The protein below binds the small molecule below.
Small molecule (SMILES): [H]/N=C(/N)c1ccc(CNC(=O)[C@@H]2Cc3ccc(cc3)NC(=O)CCN3CCN(CCC(=O)Nc4ccc(cc4)C[C@@H](NS(=O)(=O)NC4CCCCC4)C(=O)N2)CC3)cc1

Sequence of chain 1.A:
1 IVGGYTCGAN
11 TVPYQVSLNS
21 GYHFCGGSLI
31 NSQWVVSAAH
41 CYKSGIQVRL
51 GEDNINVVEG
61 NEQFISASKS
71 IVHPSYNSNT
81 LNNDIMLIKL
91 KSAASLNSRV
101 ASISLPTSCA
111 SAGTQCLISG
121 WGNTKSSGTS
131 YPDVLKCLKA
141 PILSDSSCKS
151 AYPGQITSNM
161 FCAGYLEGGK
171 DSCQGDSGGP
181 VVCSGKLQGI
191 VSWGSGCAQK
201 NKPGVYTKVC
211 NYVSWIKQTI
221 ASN

Binding-site contacts:
Ligand atom C4 contacts residue CYS173 of chain 1.A at 3.5 Å (hydrophobic).
Ligand atom O5 contacts residue TRP193 of chain 1.A at 3.1 Å.
Ligand atom C5 contacts residue CYS173 of chain 1.A at 3.6 Å (hydrophobic).
Ligand atom O3 contacts residue GLY196 of chain 1.A at 3.1 Å (h-bond).
Ligand atom N contacts residue SER192 of chain 1.A at 2.9 Å (h-bond).
Ligand atom C contacts residue SER192 of chain 1.A at 3.7 Å.
Ligand atom C10 contacts residue LEU81 of chain 1.A at 3.7 Å (hydrophobic).
Ligand atom C6 contacts residue SER172 of chain 1.A at 3.7 Å.
Ligand atom S contacts residue GLY194 of chain 1.A at 3.7 Å.
Ligand atom C30 contacts residue SER78 of chain 1.A at 3.8 Å.
Ligand atom C7 contacts residue SER172 of chain 1.A at 3.2 Å.
Ligand atom O5 contacts residue GLY194 of chain 1.A at 3.2 Å (h-bond).
Ligand atom C30 contacts residue ASN79 of chain 1.A at 3.3 Å.
Ligand atom N2 contacts residue CYS197 of chain 1.A at 3.7 Å.
Ligand atom C8 contacts residue GLY194 of chain 1.A at 3.3 Å.
Ligand atom O3 contacts residue GLY194 of chain 1.A at 3.2 Å (h-bond).
Ligand atom C37 contacts residue GLY196 of chain 1.A at 3.6 Å.
Ligand atom N1 contacts residue ASP171 of chain 1.A at 2.8 Å (salt-bridge).
Ligand atom C38 contacts residue GLY196 of chain 1.A at 3.7 Å.
Ligand atom N contacts residue HIS40 of chain 1.A at 3.7 Å.
Ligand atom C8 contacts residue GLY196 of chain 1.A at 3.5 Å.
Ligand atom N6 contacts residue SER78 of chain 1.A at 3.0 Å (h-bond).
Ligand atom C23 contacts residue SER78 of chain 1.A at 3.5 Å.
Ligand atom N7 contacts residue GLY194 of chain 1.A at 2.9 Å (h-bond).
Ligand atom C7 contacts residue TRP193 of chain 1.A at 3.7 Å (hydrophobic).
Ligand atom C24 contacts residue SER78 of chain 1.A at 3.8 Å.
Ligand atom C23 contacts residue ASN79 of chain 1.A at 3.5 Å.
Ligand atom N2 contacts residue GLY196 of chain 1.A at 2.8 Å (h-bond).
Ligand atom C7 contacts residue ASP171 of chain 1.A at 3.5 Å.
Ligand atom C6 contacts residue TRP193 of chain 1.A at 3.7 Å (hydrophobic).
Ligand atom C12 contacts residue HIS40 of chain 1.A at 3.6 Å.
Ligand atom N1 contacts residue GLY204 of chain 1.A at 3.4 Å.
Ligand atom O3 contacts residue SER195 of chain 1.A at 3.4 Å.
Ligand atom C8 contacts residue TRP193 of chain 1.A at 3.5 Å (hydrophobic).
Ligand atom C29 contacts residue LEU81 of chain 1.A at 3.6 Å (hydrophobic).
Ligand atom C2 contacts residue SER177 of chain 1.A at 3.2 Å.
Ligand atom N1 contacts residue SER172 of chain 1.A at 3.0 Å (h-bond).
Ligand atom C5 contacts residue SER172 of chain 1.A at 3.7 Å.
Ligand atom N2 contacts residue SER172 of chain 1.A at 3.5 Å (h-bond).
Ligand atom N2 contacts residue ASP171 of chain 1.A at 2.8 Å (salt-bridge).